Sequence of chain 1.B:
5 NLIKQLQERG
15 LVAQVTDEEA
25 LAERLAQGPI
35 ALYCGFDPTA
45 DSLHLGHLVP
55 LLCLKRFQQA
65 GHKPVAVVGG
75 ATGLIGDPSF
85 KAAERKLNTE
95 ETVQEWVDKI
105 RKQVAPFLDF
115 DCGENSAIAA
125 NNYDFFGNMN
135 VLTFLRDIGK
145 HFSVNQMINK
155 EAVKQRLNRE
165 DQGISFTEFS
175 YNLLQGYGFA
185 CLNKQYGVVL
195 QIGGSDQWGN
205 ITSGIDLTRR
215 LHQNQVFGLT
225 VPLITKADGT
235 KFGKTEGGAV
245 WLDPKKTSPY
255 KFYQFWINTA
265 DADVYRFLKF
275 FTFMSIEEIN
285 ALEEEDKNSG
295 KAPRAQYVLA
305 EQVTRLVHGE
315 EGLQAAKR

Binding-site contacts:
Ligand atom CD1 contacts residue GLY39 of chain 1.B at 3.5 Å.
Ligand atom O1 contacts residue PHE129 of chain 1.B at 3.8 Å.
Ligand atom O3 contacts residue GLN179 of chain 1.B at 3.7 Å.
Ligand atom N contacts residue GLN201 of chain 1.B at 2.9 Å (h-bond).
Ligand atom CG contacts residue TYR175 of chain 1.B at 3.8 Å (hydrophobic).
Ligand atom CA contacts residue ASP81 of chain 1.B at 3.8 Å.
Ligand atom CB contacts residue TYR175 of chain 1.B at 3.6 Å (hydrophobic).
Ligand atom O2 contacts residue TYR37 of chain 1.B at 2.7 Å (h-bond).
Ligand atom C contacts residue ASP81 of chain 1.B at 3.7 Å.
Ligand atom OXT contacts residue GLN201 of chain 1.B at 3.8 Å.
Ligand atom O1 contacts residue VAL71 of chain 1.B at 3.7 Å.
Ligand atom OH contacts residue ASN126 of chain 1.B at 3.8 Å.
Ligand atom CB contacts residue GLY39 of chain 1.B at 3.7 Å.
Ligand atom CD2 contacts residue THR76 of chain 1.B at 3.8 Å.
Ligand atom C contacts residue GLN201 of chain 1.B at 3.6 Å.
Ligand atom S contacts residue ASN126 of chain 1.B at 3.8 Å.
Ligand atom O2 contacts residue GLN179 of chain 1.B at 3.3 Å (h-bond).
Ligand atom OH contacts residue VAL71 of chain 1.B at 3.3 Å.
Ligand atom N contacts residue GLN179 of chain 1.B at 2.8 Å (h-bond).
Ligand atom CD2 contacts residue ASP41 of chain 1.B at 3.3 Å.
Ligand atom CD1 contacts residue GLN179 of chain 1.B at 3.4 Å.
Ligand atom O1 contacts residue GLY182 of chain 1.B at 3.3 Å.
Ligand atom CE1 contacts residue GLY39 of chain 1.B at 3.4 Å.
Ligand atom CE2 contacts residue ASN126 of chain 1.B at 3.4 Å.
Ligand atom OH contacts residue TYR37 of chain 1.B at 3.5 Å.
Ligand atom O1 contacts residue LEU186 of chain 1.B at 3.5 Å.
Ligand atom O1 contacts residue ASN126 of chain 1.B at 3.8 Å.
Ligand atom S contacts residue GLY182 of chain 1.B at 3.8 Å.
Ligand atom CA contacts residue GLN201 of chain 1.B at 3.4 Å.
Ligand atom CE2 contacts residue GLY39 of chain 1.B at 3.6 Å.
Ligand atom CZ contacts residue GLY39 of chain 1.B at 3.5 Å.
Ligand atom CG contacts residue GLY39 of chain 1.B at 3.6 Å.
Ligand atom CA contacts residue TYR175 of chain 1.B at 3.8 Å (hydrophobic).
Ligand atom N contacts residue TYR175 of chain 1.B at 2.9 Å (h-bond).
Ligand atom CD2 contacts residue PHE40 of chain 1.B at 3.7 Å (hydrophobic).
Ligand atom CE1 contacts residue GLN179 of chain 1.B at 3.5 Å.
Ligand atom CD2 contacts residue GLY39 of chain 1.B at 3.7 Å.
Ligand atom OXT contacts residue ASP81 of chain 1.B at 3.1 Å (salt-bridge).
Ligand atom O3 contacts residue ASN126 of chain 1.B at 2.8 Å (h-bond).
Ligand atom N contacts residue ASP81 of chain 1.B at 2.7 Å (salt-bridge).

The protein below binds the small molecule below.
Small molecule (SMILES): N[C@@H](Cc1ccc(OS(=O)(=O)O)cc1)C(=O)O